The small molecule below binds the protein below.
Small molecule (SMILES): CC(=O)N[C@@H]1[C@@H](O)[C@H](O)[C@@H](CO)O[C@H]1O

Binding-site contacts:
Ligand atom C5 contacts residue ASN240 of chain 2.F at 3.7 Å.
Ligand atom C4 contacts residue ASN240 of chain 2.F at 4.3 Å.
Ligand atom O7 contacts residue GLY239 of chain 2.F at 3.6 Å.
Ligand atom C2 contacts residue ASN240 of chain 2.F at 2.5 Å.
Ligand atom C8 contacts residue ASN240 of chain 2.F at 3.9 Å.
Ligand atom C7 contacts residue ASN240 of chain 2.F at 3.2 Å.
Ligand atom C1 contacts residue ASN240 of chain 2.F at 1.5 Å.
Ligand atom O5 contacts residue ASN240 of chain 2.F at 2.4 Å (h-bond).
Ligand atom N2 contacts residue ASN240 of chain 2.F at 2.8 Å (h-bond).
Ligand atom O7 contacts residue ASN240 of chain 2.F at 3.0 Å (h-bond).
Ligand atom C3 contacts residue ASN240 of chain 2.F at 3.7 Å.

Sequence of chain 2.F:
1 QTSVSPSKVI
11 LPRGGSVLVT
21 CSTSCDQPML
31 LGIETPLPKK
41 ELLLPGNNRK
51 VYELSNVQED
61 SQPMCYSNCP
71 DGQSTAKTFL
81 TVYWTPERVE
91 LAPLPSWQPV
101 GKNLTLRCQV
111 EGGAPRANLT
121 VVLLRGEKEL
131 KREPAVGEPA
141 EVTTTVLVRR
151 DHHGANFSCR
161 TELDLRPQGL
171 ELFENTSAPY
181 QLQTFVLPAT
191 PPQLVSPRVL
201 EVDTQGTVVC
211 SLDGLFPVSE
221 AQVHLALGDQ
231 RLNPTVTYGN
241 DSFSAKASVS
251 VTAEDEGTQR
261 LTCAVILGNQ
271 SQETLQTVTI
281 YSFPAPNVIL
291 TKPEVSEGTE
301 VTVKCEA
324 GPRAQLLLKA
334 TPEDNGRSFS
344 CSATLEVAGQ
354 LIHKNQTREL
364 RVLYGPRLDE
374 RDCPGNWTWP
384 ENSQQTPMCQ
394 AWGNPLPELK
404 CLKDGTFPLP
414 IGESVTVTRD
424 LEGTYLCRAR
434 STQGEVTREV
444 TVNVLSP